Binding-site contacts:
Ligand atom O6 contacts residue SER49 of chain 1.D at 3.0 Å.
Ligand atom C3 contacts residue ASN47 of chain 1.D at 3.8 Å.
Ligand atom C4 contacts residue ASN47 of chain 1.D at 4.2 Å.
Ligand atom O7 contacts residue ASN47 of chain 1.D at 4.0 Å.
Ligand atom C2 contacts residue ASN47 of chain 1.D at 2.5 Å.
Ligand atom N2 contacts residue ASN47 of chain 1.D at 2.9 Å (h-bond).
Ligand atom C1 contacts residue ASN47 of chain 1.D at 1.4 Å.
Ligand atom O7 contacts residue TYR45 of chain 1.D at 4.0 Å.
Ligand atom C5 contacts residue ASN47 of chain 1.D at 3.7 Å.
Ligand atom C6 contacts residue SER49 of chain 1.D at 4.0 Å.
Ligand atom O5 contacts residue ASN47 of chain 1.D at 2.4 Å (h-bond).
Ligand atom O6 contacts residue SER48 of chain 1.D at 3.6 Å.
Ligand atom C7 contacts residue ASN47 of chain 1.D at 3.9 Å.

The protein below binds the small molecule below.
Small molecule (SMILES): CC(=O)N[C@@H]1[C@@H](O)[C@H](O)[C@@H](CO)O[C@H]1O

Sequence of chain 1.D:
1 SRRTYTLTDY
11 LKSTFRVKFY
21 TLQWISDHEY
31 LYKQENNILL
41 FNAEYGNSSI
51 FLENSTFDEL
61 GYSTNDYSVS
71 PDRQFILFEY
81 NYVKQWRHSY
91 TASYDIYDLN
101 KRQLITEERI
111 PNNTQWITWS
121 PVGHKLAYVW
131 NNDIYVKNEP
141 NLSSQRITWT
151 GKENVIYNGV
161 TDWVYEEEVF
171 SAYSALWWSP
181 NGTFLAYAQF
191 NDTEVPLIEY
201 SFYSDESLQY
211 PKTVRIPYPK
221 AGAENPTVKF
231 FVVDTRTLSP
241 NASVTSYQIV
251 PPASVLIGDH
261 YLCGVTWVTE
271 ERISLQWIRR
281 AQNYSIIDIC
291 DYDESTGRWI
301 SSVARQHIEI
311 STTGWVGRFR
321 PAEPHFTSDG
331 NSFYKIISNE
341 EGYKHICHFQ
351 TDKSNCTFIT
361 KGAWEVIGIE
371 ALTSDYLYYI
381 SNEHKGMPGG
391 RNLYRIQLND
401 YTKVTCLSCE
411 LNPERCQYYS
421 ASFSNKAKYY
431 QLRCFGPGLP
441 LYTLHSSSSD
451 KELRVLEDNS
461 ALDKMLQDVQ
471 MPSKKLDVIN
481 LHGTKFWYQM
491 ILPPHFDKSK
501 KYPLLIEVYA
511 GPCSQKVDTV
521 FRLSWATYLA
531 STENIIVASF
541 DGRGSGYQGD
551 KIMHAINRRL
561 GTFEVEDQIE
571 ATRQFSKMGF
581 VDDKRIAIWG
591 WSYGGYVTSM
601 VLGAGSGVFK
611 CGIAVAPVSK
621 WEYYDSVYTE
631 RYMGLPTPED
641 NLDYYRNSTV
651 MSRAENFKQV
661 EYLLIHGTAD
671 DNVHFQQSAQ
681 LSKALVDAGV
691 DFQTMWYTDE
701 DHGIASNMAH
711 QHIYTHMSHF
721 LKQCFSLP